Binding-site contacts:
Ligand atom C contacts residue LEU134 of chain 1.B at 3.9 Å (hydrophobic).
Ligand atom C contacts residue PHE133 of chain 1.B at 4.0 Å (hydrophobic).
Ligand atom O contacts residue VAL128 of chain 1.B at 3.7 Å.
Ligand atom CG contacts residue GLU25 of chain 1.C at 3.4 Å.
Ligand atom OE2 contacts residue LYS79 of chain 1.C at 3.0 Å (salt-bridge).
Ligand atom O contacts residue ASP129 of chain 1.B at 3.0 Å (salt-bridge).
Ligand atom N contacts residue SER127 of chain 1.B at 2.9 Å (h-bond).
Ligand atom OE2 contacts residue ASP105 of chain 1.B at 3.9 Å.
Ligand atom OE2 contacts residue PHE126 of chain 1.B at 4.0 Å.
Ligand atom OE1 contacts residue PHE125 of chain 1.B at 4.2 Å.
Ligand atom CD contacts residue SER127 of chain 1.B at 3.7 Å.
Ligand atom CG contacts residue SER127 of chain 1.B at 4.0 Å.
Ligand atom CA contacts residue GLU25 of chain 1.C at 3.5 Å.
Ligand atom CD contacts residue PHE126 of chain 1.B at 4.2 Å (hydrophobic).
Ligand atom O contacts residue LEU134 of chain 1.B at 4.1 Å.
Ligand atom O contacts residue GLY132 of chain 1.B at 4.2 Å.
Ligand atom CA contacts residue ASP129 of chain 1.B at 4.2 Å.
Ligand atom OXT contacts residue LEU134 of chain 1.B at 2.9 Å (h-bond).
Ligand atom OXT contacts residue PHE133 of chain 1.B at 3.5 Å.
Ligand atom OE1 contacts residue SER127 of chain 1.B at 2.8 Å (h-bond).
Ligand atom CD contacts residue ILE158 of chain 1.C at 3.7 Å (hydrophobic).
Ligand atom CB contacts residue SER127 of chain 1.B at 3.6 Å.
Ligand atom N contacts residue LYS23 of chain 1.C at 4.1 Å.
Ligand atom CD contacts residue LYS156 of chain 1.C at 3.7 Å.
Ligand atom CA contacts residue SER127 of chain 1.B at 3.7 Å.
Ligand atom OE1 contacts residue LYS79 of chain 1.C at 2.9 Å (salt-bridge).
Ligand atom OE1 contacts residue PHE126 of chain 1.B at 3.3 Å.
Ligand atom O contacts residue PHE133 of chain 1.B at 4.0 Å.
Ligand atom C contacts residue ASP129 of chain 1.B at 4.2 Å.
Ligand atom CG contacts residue LYS156 of chain 1.C at 4.2 Å.
Ligand atom CD contacts residue LYS79 of chain 1.C at 3.4 Å.
Ligand atom OE2 contacts residue LYS156 of chain 1.C at 2.7 Å (salt-bridge).
Ligand atom C contacts residue SER127 of chain 1.B at 4.2 Å.
Ligand atom CB contacts residue GLU25 of chain 1.C at 4.0 Å.
Ligand atom OE1 contacts residue ILE158 of chain 1.C at 3.5 Å.
Ligand atom O contacts residue SER127 of chain 1.B at 3.8 Å.
Ligand atom CG contacts residue ILE158 of chain 1.C at 3.9 Å (hydrophobic).
Ligand atom N contacts residue ASP129 of chain 1.B at 2.9 Å (salt-bridge).
Ligand atom CB contacts residue LEU134 of chain 1.B at 4.0 Å (hydrophobic).
Ligand atom N contacts residue GLU25 of chain 1.C at 2.8 Å (salt-bridge).

A protein and the small-molecule ligand that binds it are described below.
Small molecule (SMILES): N[C@@H](CCC(=O)O)C(=O)O

Sequence of chain 1.B:
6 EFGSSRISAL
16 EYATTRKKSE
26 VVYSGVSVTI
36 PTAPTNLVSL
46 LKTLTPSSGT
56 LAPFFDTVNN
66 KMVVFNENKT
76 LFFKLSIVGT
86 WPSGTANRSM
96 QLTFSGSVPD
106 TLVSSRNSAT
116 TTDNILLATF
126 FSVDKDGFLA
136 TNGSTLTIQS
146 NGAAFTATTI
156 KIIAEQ

Sequence of chain 1.C:
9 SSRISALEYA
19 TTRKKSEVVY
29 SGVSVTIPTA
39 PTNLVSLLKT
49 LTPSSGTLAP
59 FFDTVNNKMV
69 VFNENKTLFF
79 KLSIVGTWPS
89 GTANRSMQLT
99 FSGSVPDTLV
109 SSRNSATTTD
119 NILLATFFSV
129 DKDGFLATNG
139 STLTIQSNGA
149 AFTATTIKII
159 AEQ